Binding-site contacts:
Ligand atom C36 contacts residue HIS145 of chain 1.A at 3.7 Å.
Ligand atom C34 contacts residue ILE163 of chain 1.A at 3.6 Å (hydrophobic).
Ligand atom C46 contacts residue MET101 of chain 1.A at 3.5 Å (hydrophobic).
Ligand atom O47 contacts residue LEU99 of chain 1.A at 3.5 Å.
Ligand atom C36 contacts residue ALA164 of chain 1.A at 3.8 Å (hydrophobic).
Ligand atom C07 contacts residue MET101 of chain 1.A at 3.5 Å (hydrophobic).
Ligand atom N45 contacts residue PHE171 of chain 1.A at 3.8 Å.
Ligand atom C24 contacts residue ASP165 of chain 1.A at 3.9 Å.
Ligand atom C26 contacts residue PHE171 of chain 1.A at 3.8 Å (hydrophobic).
Ligand atom C27 contacts residue ASP165 of chain 1.A at 3.6 Å.
Ligand atom O44 contacts residue VAL85 of chain 1.A at 3.2 Å (h-bond).
Ligand atom C34 contacts residue VAL84 of chain 1.A at 3.9 Å (hydrophobic).
Ligand atom O47 contacts residue VAL100 of chain 1.A at 3.9 Å.
Ligand atom O16 contacts residue LEU99 of chain 1.A at 3.9 Å.
Ligand atom C09 contacts residue VAL40 of chain 1.A at 3.5 Å (hydrophobic).
Ligand atom N45 contacts residue LEU87 of chain 1.A at 3.7 Å.
Ligand atom C30 contacts residue VAL85 of chain 1.A at 3.4 Å (hydrophobic).
Ligand atom C07 contacts residue LYS54 of chain 1.A at 3.6 Å.
Ligand atom C42 contacts residue LEU79 of chain 1.A at 3.6 Å (hydrophobic).
Ligand atom C13 contacts residue LEU166 of chain 1.A at 3.6 Å (hydrophobic).
Ligand atom C01 contacts residue LYS54 of chain 1.A at 3.4 Å.
Ligand atom O47 contacts residue MET101 of chain 1.A at 3.3 Å.
Ligand atom C20 contacts residue MET101 of chain 1.A at 3.6 Å (hydrophobic).
Ligand atom C06 contacts residue LYS54 of chain 1.A at 3.7 Å.
Ligand atom C01 contacts residue LEU99 of chain 1.A at 3.0 Å (hydrophobic).
Ligand atom C40 contacts residue SER170 of chain 1.A at 3.9 Å.
Ligand atom O47 contacts residue LEU87 of chain 1.A at 3.5 Å.
Ligand atom N05 contacts residue MET101 of chain 1.A at 3.8 Å.
Ligand atom C11 contacts residue LYS54 of chain 1.A at 3.8 Å.
Ligand atom N22 contacts residue MET101 of chain 1.A at 3.8 Å.
Ligand atom C38 contacts residue HIS145 of chain 1.A at 3.6 Å.
Ligand atom O25 contacts residue LEU166 of chain 1.A at 3.8 Å.
Ligand atom C11 contacts residue LEU166 of chain 1.A at 3.8 Å (hydrophobic).
Ligand atom C17 contacts residue ASP165 of chain 1.A at 3.8 Å.
Ligand atom C07 contacts residue VAL40 of chain 1.A at 3.8 Å (hydrophobic).
Ligand atom O25 contacts residue ASP165 of chain 1.A at 3.0 Å (salt-bridge).
Ligand atom O44 contacts residue LEU87 of chain 1.A at 3.7 Å.
Ligand atom C42 contacts residue MET76 of chain 1.A at 3.9 Å (hydrophobic).
Ligand atom C29 contacts residue VAL85 of chain 1.A at 3.4 Å (hydrophobic).
Ligand atom C36 contacts residue LEU138 of chain 1.A at 3.8 Å (hydrophobic).

Sequence of chain 1.A:
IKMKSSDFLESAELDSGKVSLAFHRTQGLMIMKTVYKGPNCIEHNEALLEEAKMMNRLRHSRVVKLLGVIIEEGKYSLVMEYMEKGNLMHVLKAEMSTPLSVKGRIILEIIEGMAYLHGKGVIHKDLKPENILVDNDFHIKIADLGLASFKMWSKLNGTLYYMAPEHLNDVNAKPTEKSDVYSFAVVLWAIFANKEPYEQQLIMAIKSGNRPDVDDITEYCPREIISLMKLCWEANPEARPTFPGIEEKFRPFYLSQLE

The protein below binds the small molecule below.
Small molecule (SMILES): CN1C(=O)[C@@H](NC(=O)c2cc(Cc3ccccc3)on2)COc2ccccc21